Sequence of chain 1.A:
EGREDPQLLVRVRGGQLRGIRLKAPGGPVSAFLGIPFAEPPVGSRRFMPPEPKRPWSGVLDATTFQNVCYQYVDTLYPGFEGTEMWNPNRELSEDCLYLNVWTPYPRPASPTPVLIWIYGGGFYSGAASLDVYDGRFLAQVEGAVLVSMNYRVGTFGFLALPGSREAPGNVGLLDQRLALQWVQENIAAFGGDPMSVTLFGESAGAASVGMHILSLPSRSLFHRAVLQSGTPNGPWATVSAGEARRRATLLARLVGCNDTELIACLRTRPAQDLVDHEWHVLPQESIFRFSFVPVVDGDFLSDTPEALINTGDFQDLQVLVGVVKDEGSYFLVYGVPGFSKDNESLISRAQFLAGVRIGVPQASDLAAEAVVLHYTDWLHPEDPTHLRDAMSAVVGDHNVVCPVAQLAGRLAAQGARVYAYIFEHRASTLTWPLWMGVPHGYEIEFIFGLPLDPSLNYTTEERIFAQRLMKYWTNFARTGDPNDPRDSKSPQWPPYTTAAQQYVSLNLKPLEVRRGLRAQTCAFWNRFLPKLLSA

Binding-site contacts:
Ligand atom C13 contacts residue PHE338 of chain 1.A at 3.5 Å (hydrophobic).
Ligand atom C10 contacts residue TYR337 of chain 1.A at 3.6 Å (hydrophobic).
Ligand atom C15 contacts residue TYR124 of chain 1.A at 2.8 Å (hydrophobic).
Ligand atom C3 contacts residue TYR341 of chain 1.A at 3.4 Å (hydrophobic).
Ligand atom C11 contacts residue SER293 of chain 1.A at 3.4 Å.
Ligand atom C14 contacts residue ASP74 of chain 1.A at 3.9 Å.
Ligand atom N7 contacts residue ILE294 of chain 1.A at 3.9 Å.
Ligand atom C10 contacts residue PHE338 of chain 1.A at 3.8 Å (hydrophobic).
Ligand atom C14 contacts residue TYR72 of chain 1.A at 3.3 Å (hydrophobic).
Ligand atom C2 contacts residue TYR341 of chain 1.A at 3.9 Å (hydrophobic).
Ligand atom N17 contacts residue ASP74 of chain 1.A at 3.5 Å (salt-bridge).
Ligand atom O13 contacts residue TYR341 of chain 1.A at 3.5 Å.
Ligand atom N17 contacts residue TYR124 of chain 1.A at 3.2 Å (h-bond).
Ligand atom C3 contacts residue TYR124 of chain 1.A at 3.2 Å (hydrophobic).
Ligand atom O9 contacts residue PHE295 of chain 1.A at 2.9 Å (h-bond).
Ligand atom C06 contacts residue TRP86 of chain 1.A at 3.4 Å (hydrophobic).
Ligand atom C18 contacts residue ASP74 of chain 1.A at 3.7 Å.
Ligand atom O16 contacts residue TYR124 of chain 1.A at 3.0 Å (h-bond).
Ligand atom C5 contacts residue TRP286 of chain 1.A at 3.6 Å (hydrophobic).
Ligand atom C4 contacts residue TYR341 of chain 1.A at 3.6 Å (hydrophobic).
Ligand atom C2 contacts residue TYR124 of chain 1.A at 3.2 Å (hydrophobic).
Ligand atom C11 contacts residue TYR341 of chain 1.A at 3.7 Å (hydrophobic).
Ligand atom O9 contacts residue PHE338 of chain 1.A at 3.6 Å.
Ligand atom O8 contacts residue PHE295 of chain 1.A at 3.0 Å (h-bond).
Ligand atom N10 contacts residue TRP286 of chain 1.A at 3.6 Å.
Ligand atom N17 contacts residue TYR341 of chain 1.A at 3.6 Å.
Ligand atom C12 contacts residue TRP286 of chain 1.A at 3.6 Å (hydrophobic).
Ligand atom C13 contacts residue TYR341 of chain 1.A at 3.9 Å (hydrophobic).
Ligand atom C14 contacts residue TYR341 of chain 1.A at 3.8 Å (hydrophobic).
Ligand atom O9 contacts residue ILE294 of chain 1.A at 3.3 Å.
Ligand atom N7 contacts residue PHE295 of chain 1.A at 3.3 Å (h-bond).
Ligand atom O13 contacts residue TYR124 of chain 1.A at 3.0 Å (h-bond).
Ligand atom O8 contacts residue ILE294 of chain 1.A at 3.6 Å.
Ligand atom C05 contacts residue TYR337 of chain 1.A at 3.6 Å (hydrophobic).
Ligand atom C13 contacts residue TYR337 of chain 1.A at 3.4 Å (hydrophobic).
Ligand atom O8 contacts residue ARG296 of chain 1.A at 3.4 Å (salt-bridge).
Ligand atom C06 contacts residue TYR337 of chain 1.A at 3.3 Å (hydrophobic).
Ligand atom C4 contacts residue TRP286 of chain 1.A at 3.6 Å (hydrophobic).
Ligand atom O8 contacts residue PHE297 of chain 1.A at 3.8 Å.
Ligand atom C18 contacts residue TYR124 of chain 1.A at 3.8 Å (hydrophobic).

This protein binds this small molecule.
Small molecule (SMILES): CCN1CCC[C@H]1CNC(=O)c1cc([N+](=O)[O-])c(N(C)C)cc1OC